Binding-site contacts:
Ligand atom O3 contacts residue PRO59 of chain 1.D at 4.2 Å.
Ligand atom N2 contacts residue ASN62 of chain 1.D at 2.9 Å (h-bond).
Ligand atom C8 contacts residue ASN55 of chain 1.D at 3.4 Å.
Ligand atom C1 contacts residue ASN62 of chain 1.D at 1.4 Å.
Ligand atom N2 contacts residue PRO60 of chain 1.D at 3.4 Å (h-bond).
Ligand atom C3 contacts residue ASN62 of chain 1.D at 3.8 Å.
Ligand atom C4 contacts residue ASN62 of chain 1.D at 4.3 Å.
Ligand atom C7 contacts residue ASN62 of chain 1.D at 3.2 Å.
Ligand atom C1 contacts residue PRO60 of chain 1.D at 4.2 Å (hydrophobic).
Ligand atom C3 contacts residue PRO59 of chain 1.D at 4.4 Å (hydrophobic).
Ligand atom C8 contacts residue PRO59 of chain 1.D at 4.2 Å (hydrophobic).
Ligand atom O5 contacts residue ASN62 of chain 1.D at 2.4 Å (h-bond).
Ligand atom C2 contacts residue ASN62 of chain 1.D at 2.5 Å.
Ligand atom O7 contacts residue ASN62 of chain 1.D at 3.1 Å (h-bond).
Ligand atom C5 contacts residue ASN62 of chain 1.D at 3.7 Å.
Ligand atom C7 contacts residue PRO60 of chain 1.D at 3.9 Å (hydrophobic).
Ligand atom N2 contacts residue PRO59 of chain 1.D at 3.9 Å.
Ligand atom C8 contacts residue ASN62 of chain 1.D at 4.4 Å.
Ligand atom C2 contacts residue PRO60 of chain 1.D at 4.4 Å (hydrophobic).
Ligand atom C8 contacts residue PRO60 of chain 1.D at 3.8 Å (hydrophobic).

Sequence of chain 1.D:
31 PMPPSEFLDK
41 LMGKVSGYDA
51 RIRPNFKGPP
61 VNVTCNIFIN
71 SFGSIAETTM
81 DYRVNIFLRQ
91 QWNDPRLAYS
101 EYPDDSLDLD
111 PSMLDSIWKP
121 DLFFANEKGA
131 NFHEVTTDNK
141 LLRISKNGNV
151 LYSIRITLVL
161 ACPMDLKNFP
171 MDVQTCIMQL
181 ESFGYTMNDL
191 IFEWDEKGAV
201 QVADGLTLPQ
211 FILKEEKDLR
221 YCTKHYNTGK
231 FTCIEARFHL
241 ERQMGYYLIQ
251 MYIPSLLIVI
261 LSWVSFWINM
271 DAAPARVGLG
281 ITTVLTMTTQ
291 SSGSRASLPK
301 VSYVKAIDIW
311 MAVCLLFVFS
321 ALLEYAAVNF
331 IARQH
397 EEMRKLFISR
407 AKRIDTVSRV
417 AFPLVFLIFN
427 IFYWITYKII

The protein below binds the small molecule below.
Small molecule (SMILES): CC(=O)N[C@H]1[C@H](O[C@H]2[C@H](O)[C@@H](NC(C)=O)CO[C@@H]2CO)O[C@H](CO)[C@@H](O)[C@@H]1O